A protein and the small-molecule ligand that binds it are described below.
Small molecule (SMILES): CC(=O)N[C@@H]1[C@@H](O)[C@H](O)[C@@H](CO)O[C@H]1O

Sequence of chain 1.E:
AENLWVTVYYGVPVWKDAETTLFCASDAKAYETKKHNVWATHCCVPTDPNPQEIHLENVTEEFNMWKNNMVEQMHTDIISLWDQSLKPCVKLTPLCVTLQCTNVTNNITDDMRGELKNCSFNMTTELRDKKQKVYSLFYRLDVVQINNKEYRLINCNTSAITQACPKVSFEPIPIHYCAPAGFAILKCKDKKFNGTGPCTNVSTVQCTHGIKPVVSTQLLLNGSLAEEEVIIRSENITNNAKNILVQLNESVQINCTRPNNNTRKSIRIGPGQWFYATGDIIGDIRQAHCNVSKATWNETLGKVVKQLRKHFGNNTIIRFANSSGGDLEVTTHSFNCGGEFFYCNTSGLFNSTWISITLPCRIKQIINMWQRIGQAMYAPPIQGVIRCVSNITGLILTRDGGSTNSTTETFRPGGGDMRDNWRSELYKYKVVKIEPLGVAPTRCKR

Binding-site contacts:
Ligand atom C4 contacts residue ASN297 of chain 1.E at 4.3 Å.
Ligand atom C5 contacts residue ARG444 of chain 1.E at 4.3 Å.
Ligand atom C8 contacts residue SER335 of chain 1.E at 4.3 Å.
Ligand atom C3 contacts residue ASN297 of chain 1.E at 3.9 Å.
Ligand atom C2 contacts residue GLN295 of chain 1.E at 3.5 Å.
Ligand atom N2 contacts residue ASN297 of chain 1.E at 2.9 Å (h-bond).
Ligand atom C8 contacts residue GLN295 of chain 1.E at 3.7 Å.
Ligand atom C1 contacts residue ASN297 of chain 1.E at 1.5 Å.
Ligand atom C7 contacts residue GLN295 of chain 1.E at 4.0 Å.
Ligand atom N2 contacts residue GLN295 of chain 1.E at 3.0 Å (h-bond).
Ligand atom O3 contacts residue GLN295 of chain 1.E at 4.0 Å.
Ligand atom C8 contacts residue ASN297 of chain 1.E at 4.1 Å.
Ligand atom O7 contacts residue ASN297 of chain 1.E at 3.4 Å (h-bond).
Ligand atom O5 contacts residue ASN297 of chain 1.E at 2.5 Å (h-bond).
Ligand atom C8 contacts residue ASN333 of chain 1.E at 3.7 Å.
Ligand atom C2 contacts residue ASN297 of chain 1.E at 2.5 Å.
Ligand atom C6 contacts residue ARG444 of chain 1.E at 4.4 Å.
Ligand atom C1 contacts residue GLN295 of chain 1.E at 3.8 Å.
Ligand atom C7 contacts residue ASN297 of chain 1.E at 3.3 Å.
Ligand atom O5 contacts residue ARG444 of chain 1.E at 3.1 Å (salt-bridge).
Ligand atom C5 contacts residue ASN297 of chain 1.E at 3.8 Å.
Ligand atom C3 contacts residue GLN295 of chain 1.E at 3.4 Å.
Ligand atom C1 contacts residue ARG444 of chain 1.E at 3.7 Å.